Binding-site contacts:
Ligand atom FAC contacts residue GLU71 of chain 1.A at 3.4 Å.
Ligand atom CAG contacts residue GLU71 of chain 1.A at 3.2 Å.
Ligand atom OAA contacts residue PHE169 of chain 1.A at 3.5 Å (h-bond).
Ligand atom NAZ contacts residue PHE169 of chain 1.A at 3.5 Å (h-bond).
Ligand atom CAM contacts residue LEU171 of chain 1.A at 3.6 Å (hydrophobic).
Ligand atom CAT contacts residue GLY110 of chain 1.A at 3.3 Å.
Ligand atom CBL contacts residue GLU71 of chain 1.A at 3.6 Å.
Ligand atom CAF contacts residue ASP168 of chain 1.A at 3.7 Å.
Ligand atom FAC contacts residue LEU104 of chain 1.A at 3.4 Å.
Ligand atom NAY contacts residue GLU71 of chain 1.A at 2.8 Å (salt-bridge).
Ligand atom OAA contacts residue ASP168 of chain 1.A at 3.0 Å (salt-bridge).
Ligand atom CAQ contacts residue LEU108 of chain 1.A at 3.7 Å (hydrophobic).
Ligand atom CAQ contacts residue GLY110 of chain 1.A at 3.3 Å.
Ligand atom CBI contacts residue GLY110 of chain 1.A at 3.1 Å.
Ligand atom CBJ contacts residue ASP168 of chain 1.A at 3.6 Å.
Ligand atom NAY contacts residue PHE169 of chain 1.A at 3.7 Å.
Ligand atom CAL contacts residue GLY110 of chain 1.A at 3.4 Å.
Ligand atom CAE contacts residue GLU71 of chain 1.A at 3.4 Å.
Ligand atom CAE contacts residue ASP168 of chain 1.A at 3.7 Å.
Ligand atom CAK contacts residue LYS53 of chain 1.A at 3.7 Å.
Ligand atom OBB contacts residue GLY110 of chain 1.A at 3.1 Å (h-bond).
Ligand atom CBD contacts residue ASP168 of chain 1.A at 3.6 Å.
Ligand atom OBC contacts residue LEU171 of chain 1.A at 3.2 Å.
Ligand atom CAX contacts residue ASP112 of chain 1.A at 3.6 Å.
Ligand atom OAB contacts residue MET109 of chain 1.A at 2.7 Å (h-bond).
Ligand atom CAQ contacts residue ALA111 of chain 1.A at 3.6 Å (hydrophobic).
Ligand atom FAC contacts residue LEU75 of chain 1.A at 3.1 Å.
Ligand atom CAN contacts residue ALA51 of chain 1.A at 3.5 Å (hydrophobic).
Ligand atom CBD contacts residue PHE169 of chain 1.A at 3.5 Å (hydrophobic).
Ligand atom CAI contacts residue THR106 of chain 1.A at 3.6 Å.
Ligand atom OAB contacts residue LEU108 of chain 1.A at 3.6 Å.
Ligand atom CAG contacts residue PHE169 of chain 1.A at 3.5 Å (hydrophobic).
Ligand atom CAK contacts residue THR106 of chain 1.A at 3.6 Å.
Ligand atom CAR contacts residue ARG49 of chain 1.A at 3.2 Å.
Ligand atom CBJ contacts residue GLU71 of chain 1.A at 3.6 Å.
Ligand atom CAO contacts residue PHE169 of chain 1.A at 3.5 Å (hydrophobic).
Ligand atom OAA contacts residue LEU167 of chain 1.A at 3.6 Å.
Ligand atom CAD contacts residue ASP168 of chain 1.A at 3.6 Å.
Ligand atom OAA contacts residue ILE84 of chain 1.A at 3.1 Å.
Ligand atom OAB contacts residue GLY110 of chain 1.A at 3.0 Å (h-bond).

Sequence of chain 1.A:
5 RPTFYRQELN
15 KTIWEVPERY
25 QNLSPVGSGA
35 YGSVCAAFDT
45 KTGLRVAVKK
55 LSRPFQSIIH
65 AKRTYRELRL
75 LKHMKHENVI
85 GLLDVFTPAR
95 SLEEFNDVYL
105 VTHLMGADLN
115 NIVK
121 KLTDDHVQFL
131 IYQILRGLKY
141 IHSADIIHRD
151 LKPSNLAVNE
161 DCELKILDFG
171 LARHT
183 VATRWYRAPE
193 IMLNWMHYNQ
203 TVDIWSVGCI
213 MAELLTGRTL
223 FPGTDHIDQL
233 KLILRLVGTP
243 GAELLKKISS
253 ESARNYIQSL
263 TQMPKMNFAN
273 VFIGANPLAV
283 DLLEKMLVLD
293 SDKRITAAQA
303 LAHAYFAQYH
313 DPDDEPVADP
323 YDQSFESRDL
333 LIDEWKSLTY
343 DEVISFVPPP

A small-molecule ligand and the protein it binds are described below.
Small molecule (SMILES): O=C(Nc1cc(Nc2ccc3c(c2)OCc2ccc(OCCN4CCOCC4)cc2C3=O)ccc1F)c1ccccc1